The small molecule below binds the protein below.
Small molecule (SMILES): OC[C@@H](O)C(O)[C@@H](O)CO

Sequence of chain 4.A:
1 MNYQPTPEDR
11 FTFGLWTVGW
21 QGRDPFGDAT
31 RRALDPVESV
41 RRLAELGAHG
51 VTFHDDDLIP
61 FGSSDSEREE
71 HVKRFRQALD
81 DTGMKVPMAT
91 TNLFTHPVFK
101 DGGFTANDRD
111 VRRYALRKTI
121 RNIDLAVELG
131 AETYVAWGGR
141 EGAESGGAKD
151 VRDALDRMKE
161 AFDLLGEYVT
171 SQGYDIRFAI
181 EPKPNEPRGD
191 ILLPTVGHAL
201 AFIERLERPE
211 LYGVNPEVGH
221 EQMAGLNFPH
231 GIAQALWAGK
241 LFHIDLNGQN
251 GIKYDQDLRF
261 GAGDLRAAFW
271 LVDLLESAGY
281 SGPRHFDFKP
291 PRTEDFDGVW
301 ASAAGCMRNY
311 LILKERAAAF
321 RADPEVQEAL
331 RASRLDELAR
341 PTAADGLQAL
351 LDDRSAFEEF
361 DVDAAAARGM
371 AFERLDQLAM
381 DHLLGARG

Binding-site contacts:
Ligand atom C4 contacts residue TRP137 of chain 2.A at 3.7 Å (hydrophobic).
Ligand atom O4 contacts residue GLU181 of chain 2.A at 2.5 Å (salt-bridge).
Ligand atom O5 contacts residue PHE94 of chain 2.A at 3.9 Å.
Ligand atom O2 contacts residue MG1 of chain 2.B at 3.6 Å.
Ligand atom C5 contacts residue HIS54 of chain 2.A at 3.4 Å.
Ligand atom O4 contacts residue ASP245 of chain 2.A at 3.1 Å (salt-bridge).
Ligand atom C2 contacts residue ASP287 of chain 2.A at 3.7 Å.
Ligand atom O2 contacts residue HIS220 of chain 2.A at 3.3 Å (h-bond).
Ligand atom O1 contacts residue PHE26 of chain 4.A at 3.8 Å.
Ligand atom C3 contacts residue MG1 of chain 2.C at 3.5 Å.
Ligand atom O5 contacts residue TRP137 of chain 2.A at 3.7 Å.
Ligand atom O3 contacts residue ASP287 of chain 2.A at 2.7 Å (salt-bridge).
Ligand atom C1 contacts residue HIS220 of chain 2.A at 4.1 Å.
Ligand atom C1 contacts residue TRP137 of chain 2.A at 3.8 Å (hydrophobic).
Ligand atom C1 contacts residue PHE26 of chain 4.A at 3.7 Å (hydrophobic).
Ligand atom O2 contacts residue GLU181 of chain 2.A at 2.9 Å (salt-bridge).
Ligand atom O3 contacts residue MG1 of chain 2.C at 3.5 Å.
Ligand atom C2 contacts residue GLU181 of chain 2.A at 3.5 Å.
Ligand atom O1 contacts residue TRP137 of chain 2.A at 3.8 Å.
Ligand atom C3 contacts residue TRP137 of chain 2.A at 3.8 Å (hydrophobic).
Ligand atom O5 contacts residue HIS54 of chain 2.A at 2.7 Å (h-bond).
Ligand atom O1 contacts residue ASP255 of chain 2.A at 3.9 Å.
Ligand atom O2 contacts residue ASP287 of chain 2.A at 2.8 Å (salt-bridge).
Ligand atom C1 contacts residue MG1 of chain 2.B at 3.7 Å.
Ligand atom C4 contacts residue MG1 of chain 2.C at 3.3 Å.
Ligand atom C4 contacts residue GLU181 of chain 2.A at 3.1 Å.
Ligand atom C5 contacts residue GLU181 of chain 2.A at 3.9 Å.
Ligand atom O3 contacts residue TRP16 of chain 2.A at 3.5 Å (h-bond).
Ligand atom C3 contacts residue ASP287 of chain 2.A at 3.5 Å.
Ligand atom C2 contacts residue TRP137 of chain 2.A at 3.7 Å (hydrophobic).
Ligand atom C4 contacts residue ASP287 of chain 2.A at 3.6 Å.
Ligand atom O4 contacts residue MG1 of chain 2.C at 2.1 Å.
Ligand atom O1 contacts residue LYS183 of chain 2.A at 3.0 Å (salt-bridge).
Ligand atom O4 contacts residue ASP287 of chain 2.A at 2.7 Å (salt-bridge).
Ligand atom O1 contacts residue MG1 of chain 2.B at 2.8 Å.
Ligand atom C2 contacts residue HIS220 of chain 2.A at 3.8 Å.
Ligand atom O1 contacts residue HIS220 of chain 2.A at 3.1 Å (h-bond).
Ligand atom C2 contacts residue MG1 of chain 2.C at 3.2 Å.
Ligand atom O2 contacts residue MG1 of chain 2.C at 2.2 Å.
Ligand atom O2 contacts residue GLU217 of chain 2.A at 2.8 Å (salt-bridge).

Sequence of chain 2.A:
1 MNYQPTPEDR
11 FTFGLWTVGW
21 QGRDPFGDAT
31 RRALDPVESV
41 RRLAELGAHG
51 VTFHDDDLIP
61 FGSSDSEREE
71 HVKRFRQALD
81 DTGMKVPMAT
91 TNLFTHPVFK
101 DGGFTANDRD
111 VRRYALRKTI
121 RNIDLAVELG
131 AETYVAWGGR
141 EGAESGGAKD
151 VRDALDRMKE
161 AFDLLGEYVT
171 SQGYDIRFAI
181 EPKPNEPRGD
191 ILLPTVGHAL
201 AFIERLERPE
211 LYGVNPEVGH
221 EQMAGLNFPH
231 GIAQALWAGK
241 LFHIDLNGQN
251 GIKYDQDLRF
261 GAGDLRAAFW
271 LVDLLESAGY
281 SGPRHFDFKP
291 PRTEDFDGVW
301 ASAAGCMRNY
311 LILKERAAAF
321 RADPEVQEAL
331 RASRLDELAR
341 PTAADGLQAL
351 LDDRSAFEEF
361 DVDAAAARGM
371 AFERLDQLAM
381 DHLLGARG